The small molecule below binds the protein below.
Small molecule (SMILES): CC(=O)N[C@@H]1[C@@H](O)[C@H](O)[C@@H](CO)O[C@H]1O

Sequence of chain 1.C:
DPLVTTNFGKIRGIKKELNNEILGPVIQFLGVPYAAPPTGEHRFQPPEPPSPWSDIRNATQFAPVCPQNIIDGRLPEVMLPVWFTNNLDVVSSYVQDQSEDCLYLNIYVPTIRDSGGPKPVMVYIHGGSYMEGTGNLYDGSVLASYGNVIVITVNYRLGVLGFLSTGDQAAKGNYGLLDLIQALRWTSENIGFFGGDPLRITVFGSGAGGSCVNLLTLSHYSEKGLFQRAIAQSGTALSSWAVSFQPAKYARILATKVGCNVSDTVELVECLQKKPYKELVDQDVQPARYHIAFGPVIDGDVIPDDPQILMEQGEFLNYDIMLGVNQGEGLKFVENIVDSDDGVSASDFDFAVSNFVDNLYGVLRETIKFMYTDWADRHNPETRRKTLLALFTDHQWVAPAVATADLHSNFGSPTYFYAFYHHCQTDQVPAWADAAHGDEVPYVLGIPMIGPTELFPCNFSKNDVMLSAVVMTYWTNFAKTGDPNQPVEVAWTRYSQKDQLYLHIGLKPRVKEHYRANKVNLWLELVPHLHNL

Binding-site contacts:
Ligand atom C4 contacts residue ASN477 of chain 1.C at 4.2 Å.
Ligand atom O4 contacts residue ASN477 of chain 1.C at 4.4 Å.
Ligand atom C7 contacts residue ASN477 of chain 1.C at 3.9 Å.
Ligand atom C4 contacts residue ASP445 of chain 1.C at 4.5 Å.
Ligand atom N2 contacts residue ASN477 of chain 1.C at 3.0 Å (h-bond).
Ligand atom O6 contacts residue ASP445 of chain 1.C at 3.0 Å (salt-bridge).
Ligand atom C3 contacts residue ASN477 of chain 1.C at 3.8 Å.
Ligand atom C1 contacts residue ASN477 of chain 1.C at 1.5 Å.
Ligand atom C5 contacts residue ASN477 of chain 1.C at 3.7 Å.
Ligand atom C2 contacts residue ASN477 of chain 1.C at 2.5 Å.
Ligand atom C5 contacts residue ASP445 of chain 1.C at 4.1 Å.
Ligand atom C8 contacts residue ASN477 of chain 1.C at 3.9 Å.
Ligand atom O5 contacts residue ASN477 of chain 1.C at 2.4 Å (h-bond).
Ligand atom O3 contacts residue ASP445 of chain 1.C at 4.4 Å.
Ligand atom C6 contacts residue ASP445 of chain 1.C at 2.7 Å.
Ligand atom O3 contacts residue ASN477 of chain 1.C at 4.2 Å.
Ligand atom O6 contacts residue THR444 of chain 1.C at 4.4 Å.